The protein below binds the small molecule below.
Small molecule (SMILES): CC(=O)N[C@@H]1[C@@H](O)[C@H](O)[C@@H](CO)O[C@H]1O

Sequence of chain 1.A:
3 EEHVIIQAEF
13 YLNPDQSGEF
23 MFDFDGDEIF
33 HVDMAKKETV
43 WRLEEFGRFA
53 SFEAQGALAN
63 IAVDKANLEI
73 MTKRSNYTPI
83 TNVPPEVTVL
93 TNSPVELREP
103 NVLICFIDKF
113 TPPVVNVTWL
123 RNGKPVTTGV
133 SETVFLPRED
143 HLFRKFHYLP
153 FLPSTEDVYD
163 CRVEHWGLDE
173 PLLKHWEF

Binding-site contacts:
Ligand atom O5 contacts residue ASN118 of chain 1.A at 2.6 Å (h-bond).
Ligand atom O5 contacts residue GLU166 of chain 1.A at 4.5 Å.
Ligand atom C1 contacts residue ASN118 of chain 1.A at 1.5 Å.
Ligand atom C8 contacts residue TRP168 of chain 1.A at 4.2 Å (hydrophobic).
Ligand atom C2 contacts residue GLU166 of chain 1.A at 4.1 Å.
Ligand atom N2 contacts residue GLU166 of chain 1.A at 4.3 Å.
Ligand atom C7 contacts residue TRP168 of chain 1.A at 3.6 Å (hydrophobic).
Ligand atom N2 contacts residue ASN118 of chain 1.A at 2.4 Å (h-bond).
Ligand atom O3 contacts residue TRP168 of chain 1.A at 3.3 Å (h-bond).
Ligand atom C7 contacts residue ASN118 of chain 1.A at 3.7 Å.
Ligand atom C8 contacts residue ASN118 of chain 1.A at 4.2 Å.
Ligand atom C8 contacts residue HIS167 of chain 1.A at 3.7 Å.
Ligand atom C4 contacts residue ASN118 of chain 1.A at 4.2 Å.
Ligand atom C7 contacts residue GLU166 of chain 1.A at 4.3 Å.
Ligand atom O7 contacts residue TRP168 of chain 1.A at 2.7 Å (h-bond).
Ligand atom C8 contacts residue GLU166 of chain 1.A at 3.5 Å.
Ligand atom C1 contacts residue GLU166 of chain 1.A at 4.3 Å.
Ligand atom C3 contacts residue ASN118 of chain 1.A at 3.6 Å.
Ligand atom C2 contacts residue ASN118 of chain 1.A at 2.2 Å.
Ligand atom C5 contacts residue ASN118 of chain 1.A at 3.8 Å.